Binding-site contacts:
Ligand atom OBF contacts residue TYR32 of chain 1.A at 3.5 Å.
Ligand atom OAA contacts residue TYR102 of chain 1.B at 3.2 Å (h-bond).
Ligand atom OAB contacts residue PHE36 of chain 1.A at 3.6 Å.
Ligand atom SBD contacts residue ARG105 of chain 1.B at 3.9 Å.
Ligand atom CAM contacts residue PHE36 of chain 1.A at 3.9 Å (hydrophobic).
Ligand atom SBC contacts residue ARG54 of chain 1.A at 3.8 Å.
Ligand atom OAI contacts residue TYR102 of chain 1.B at 2.6 Å (h-bond).
Ligand atom OAB contacts residue ARG54 of chain 1.A at 2.7 Å (salt-bridge).
Ligand atom CAN contacts residue ASN34 of chain 1.A at 3.8 Å.
Ligand atom SBC contacts residue GLY103 of chain 1.B at 3.9 Å.
Ligand atom SBC contacts residue TYR102 of chain 1.B at 3.4 Å (h-bond).
Ligand atom OAI contacts residue ARG54 of chain 1.A at 3.5 Å (salt-bridge).
Ligand atom CAS contacts residue PHE36 of chain 1.A at 3.8 Å (hydrophobic).
Ligand atom CAU contacts residue ASN34 of chain 1.A at 3.4 Å.
Ligand atom OAA contacts residue GLY106 of chain 1.B at 3.2 Å.
Ligand atom CAY contacts residue ASN34 of chain 1.A at 3.5 Å.
Ligand atom CBB contacts residue ASN34 of chain 1.A at 4.0 Å.
Ligand atom OAA contacts residue GLY101 of chain 1.B at 3.7 Å.
Ligand atom CAO contacts residue ARG54 of chain 1.A at 3.7 Å.
Ligand atom OAC contacts residue TYR32 of chain 1.A at 3.8 Å.
Ligand atom OAI contacts residue GLY103 of chain 1.B at 4.0 Å.
Ligand atom OAD contacts residue ARG105 of chain 1.B at 2.8 Å (salt-bridge).
Ligand atom CAP contacts residue ARG54 of chain 1.A at 4.0 Å.
Ligand atom CAG contacts residue TYR32 of chain 1.A at 3.8 Å (hydrophobic).
Ligand atom CAV contacts residue TYR32 of chain 1.A at 3.9 Å (hydrophobic).
Ligand atom CAP contacts residue ASN34 of chain 1.A at 3.8 Å.
Ligand atom OAI contacts residue GLY101 of chain 1.B at 3.5 Å.
Ligand atom CAS contacts residue GLY103 of chain 1.B at 4.0 Å.
Ligand atom CAQ contacts residue TYR32 of chain 1.A at 3.8 Å (hydrophobic).
Ligand atom OAD contacts residue ILE104 of chain 1.B at 3.0 Å (h-bond).
Ligand atom CAZ contacts residue TYR32 of chain 1.A at 4.0 Å (hydrophobic).
Ligand atom OAD contacts residue GLY103 of chain 1.B at 3.3 Å.
Ligand atom OAA contacts residue ARG105 of chain 1.B at 3.9 Å.
Ligand atom SBE contacts residue ASN34 of chain 1.A at 3.8 Å.
Ligand atom OAA contacts residue GLY103 of chain 1.B at 3.2 Å (h-bond).
Ligand atom CAM contacts residue GLY103 of chain 1.B at 3.5 Å.
Ligand atom OAJ contacts residue GLY103 of chain 1.B at 4.0 Å.
Ligand atom OAE contacts residue ASN34 of chain 1.A at 3.3 Å (h-bond).
Ligand atom CAR contacts residue TYR32 of chain 1.A at 3.6 Å (hydrophobic).
Ligand atom OAC contacts residue ARG105 of chain 1.B at 2.7 Å (salt-bridge).

Sequence of chain 1.A:
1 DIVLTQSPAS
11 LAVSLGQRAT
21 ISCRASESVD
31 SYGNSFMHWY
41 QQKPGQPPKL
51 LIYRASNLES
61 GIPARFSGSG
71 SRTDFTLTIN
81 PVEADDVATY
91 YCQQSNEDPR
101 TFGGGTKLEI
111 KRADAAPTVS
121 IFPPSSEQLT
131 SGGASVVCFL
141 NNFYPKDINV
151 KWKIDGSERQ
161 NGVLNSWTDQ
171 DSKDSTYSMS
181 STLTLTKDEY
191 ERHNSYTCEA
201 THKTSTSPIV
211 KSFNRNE

This protein binds this small molecule.
Small molecule (SMILES): COc1cc(S(=O)(=O)O)c2ccc3c(S(=O)(=O)O)cc(S(=O)(=O)O)c4ccc1c2c43

Sequence of chain 1.B:
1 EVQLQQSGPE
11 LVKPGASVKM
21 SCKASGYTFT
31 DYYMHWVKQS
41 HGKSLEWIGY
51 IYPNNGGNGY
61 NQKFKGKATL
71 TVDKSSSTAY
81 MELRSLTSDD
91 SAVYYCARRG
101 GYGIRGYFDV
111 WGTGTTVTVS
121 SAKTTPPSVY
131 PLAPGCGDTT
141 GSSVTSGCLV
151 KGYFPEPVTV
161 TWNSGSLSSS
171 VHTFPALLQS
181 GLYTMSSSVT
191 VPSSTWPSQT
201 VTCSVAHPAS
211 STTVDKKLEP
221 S